Sequence of chain 1.F:
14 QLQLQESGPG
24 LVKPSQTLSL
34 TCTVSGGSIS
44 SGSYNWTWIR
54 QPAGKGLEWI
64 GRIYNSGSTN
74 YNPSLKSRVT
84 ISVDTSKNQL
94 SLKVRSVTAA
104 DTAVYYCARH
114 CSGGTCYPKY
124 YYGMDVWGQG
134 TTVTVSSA

Sequence of chain 1.A:
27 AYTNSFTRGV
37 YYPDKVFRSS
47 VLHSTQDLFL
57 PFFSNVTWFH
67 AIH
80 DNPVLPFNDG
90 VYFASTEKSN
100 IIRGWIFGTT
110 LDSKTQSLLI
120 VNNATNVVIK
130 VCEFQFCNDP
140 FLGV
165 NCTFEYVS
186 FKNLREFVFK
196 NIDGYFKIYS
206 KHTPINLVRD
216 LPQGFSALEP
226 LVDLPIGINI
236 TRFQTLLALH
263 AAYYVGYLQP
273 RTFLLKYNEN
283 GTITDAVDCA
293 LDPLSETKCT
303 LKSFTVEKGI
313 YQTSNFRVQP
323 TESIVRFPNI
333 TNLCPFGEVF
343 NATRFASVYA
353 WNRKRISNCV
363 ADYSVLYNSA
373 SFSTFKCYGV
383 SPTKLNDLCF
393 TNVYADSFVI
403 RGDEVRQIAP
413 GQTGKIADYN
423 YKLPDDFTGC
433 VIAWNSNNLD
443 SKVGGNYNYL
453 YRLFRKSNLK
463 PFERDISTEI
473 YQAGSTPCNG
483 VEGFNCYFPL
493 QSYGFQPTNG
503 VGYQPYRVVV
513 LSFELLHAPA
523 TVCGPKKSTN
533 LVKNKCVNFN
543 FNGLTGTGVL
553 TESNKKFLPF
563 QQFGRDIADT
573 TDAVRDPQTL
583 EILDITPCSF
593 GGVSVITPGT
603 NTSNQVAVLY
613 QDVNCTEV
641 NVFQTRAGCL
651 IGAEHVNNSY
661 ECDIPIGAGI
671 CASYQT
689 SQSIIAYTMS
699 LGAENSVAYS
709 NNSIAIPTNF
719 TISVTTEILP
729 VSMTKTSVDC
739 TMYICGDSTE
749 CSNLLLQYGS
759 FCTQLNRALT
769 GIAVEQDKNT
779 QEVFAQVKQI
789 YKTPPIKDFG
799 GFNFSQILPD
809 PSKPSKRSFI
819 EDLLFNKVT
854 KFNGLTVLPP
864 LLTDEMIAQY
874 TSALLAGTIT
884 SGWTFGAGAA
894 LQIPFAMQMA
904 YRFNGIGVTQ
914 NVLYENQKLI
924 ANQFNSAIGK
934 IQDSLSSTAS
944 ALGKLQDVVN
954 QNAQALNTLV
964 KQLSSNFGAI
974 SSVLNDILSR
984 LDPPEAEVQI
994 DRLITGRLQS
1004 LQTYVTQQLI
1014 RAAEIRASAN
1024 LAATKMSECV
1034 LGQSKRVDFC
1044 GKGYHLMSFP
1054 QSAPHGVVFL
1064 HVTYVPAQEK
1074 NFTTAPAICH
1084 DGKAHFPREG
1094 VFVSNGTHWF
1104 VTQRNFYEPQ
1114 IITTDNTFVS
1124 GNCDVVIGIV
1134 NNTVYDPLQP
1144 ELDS

The protein below binds the small molecule below.
Small molecule (SMILES): CC(=O)N[C@H]1[C@H](O[C@H]2[C@H](O)[C@@H](NC(C)=O)CO[C@@H]2CO)O[C@H](CO)[C@@H](O[C@@H]2O[C@H](CO)[C@@H](O)[C@H](O)[C@@H]2O)[C@@H]1O

Binding-site contacts:
Ligand atom O5 contacts residue ASN48 of chain 1.F at 2.4 Å (h-bond).
Ligand atom O7 contacts residue PHE486 of chain 1.A at 3.5 Å.
Ligand atom O5 contacts residue TYR67 of chain 1.F at 4.1 Å.
Ligand atom O7 contacts residue GLY476 of chain 1.A at 3.7 Å.
Ligand atom C3 contacts residue ASN48 of chain 1.F at 3.8 Å.
Ligand atom O7 contacts residue ASN48 of chain 1.F at 3.3 Å (h-bond).
Ligand atom O7 contacts residue ARG65 of chain 1.F at 3.2 Å (salt-bridge).
Ligand atom O6 contacts residue TYR67 of chain 1.F at 3.7 Å.
Ligand atom O4 contacts residue ASN487 of chain 1.A at 3.7 Å.
Ligand atom C7 contacts residue HIS113 of chain 1.F at 3.8 Å.
Ligand atom C7 contacts residue SER477 of chain 1.A at 4.1 Å.
Ligand atom O6 contacts residue SER477 of chain 1.A at 4.1 Å.
Ligand atom O6 contacts residue GLY476 of chain 1.A at 3.9 Å.
Ligand atom C4 contacts residue ALA475 of chain 1.A at 3.9 Å (hydrophobic).
Ligand atom C8 contacts residue CYS114 of chain 1.F at 3.4 Å (hydrophobic).
Ligand atom C6 contacts residue TYR67 of chain 1.F at 3.4 Å (hydrophobic).
Ligand atom O6 contacts residue ARG65 of chain 1.F at 3.4 Å (salt-bridge).
Ligand atom C8 contacts residue SER115 of chain 1.F at 3.9 Å.
Ligand atom O5 contacts residue ARG65 of chain 1.F at 3.6 Å.
Ligand atom O6 contacts residue ALA475 of chain 1.A at 3.8 Å.
Ligand atom C2 contacts residue SER115 of chain 1.F at 4.0 Å.
Ligand atom O3 contacts residue GLY476 of chain 1.A at 4.0 Å.
Ligand atom C6 contacts residue ASN73 of chain 1.F at 3.9 Å.
Ligand atom O7 contacts residue ASN487 of chain 1.A at 3.1 Å (h-bond).
Ligand atom C5 contacts residue ASN48 of chain 1.F at 3.7 Å.
Ligand atom C8 contacts residue HIS113 of chain 1.F at 3.6 Å.
Ligand atom N2 contacts residue ASN48 of chain 1.F at 2.8 Å (h-bond).
Ligand atom O5 contacts residue ALA475 of chain 1.A at 3.9 Å.
Ligand atom N2 contacts residue SER115 of chain 1.F at 3.2 Å.
Ligand atom C7 contacts residue ASN48 of chain 1.F at 3.2 Å.
Ligand atom C2 contacts residue ASN48 of chain 1.F at 2.5 Å.
Ligand atom C7 contacts residue SER115 of chain 1.F at 4.0 Å.
Ligand atom C8 contacts residue TYR125 of chain 1.F at 3.9 Å (hydrophobic).
Ligand atom O7 contacts residue HIS113 of chain 1.F at 3.3 Å (h-bond).
Ligand atom O3 contacts residue SER477 of chain 1.A at 3.1 Å (h-bond).
Ligand atom C2 contacts residue GLY476 of chain 1.A at 4.0 Å.
Ligand atom C1 contacts residue ASN48 of chain 1.F at 1.4 Å.
Ligand atom C1 contacts residue SER115 of chain 1.F at 3.6 Å.
Ligand atom O7 contacts residue SER477 of chain 1.A at 3.7 Å.
Ligand atom O6 contacts residue ASN73 of chain 1.F at 2.9 Å (h-bond).